Binding-site contacts:
Ligand atom O3 contacts residue CA1 of chain 1.J at 2.5 Å.
Ligand atom O3 contacts residue CA1 of chain 1.I at 2.5 Å.
Ligand atom C6 contacts residue ASP99 of chain 1.A at 3.6 Å.
Ligand atom C4 contacts residue CA1 of chain 1.J at 3.4 Å.
Ligand atom O3 contacts residue ASP104 of chain 1.A at 3.1 Å (salt-bridge).
Ligand atom O3 contacts residue ASP101 of chain 1.A at 2.9 Å (salt-bridge).
Ligand atom O4 contacts residue ASN21 of chain 1.A at 3.0 Å (h-bond).
Ligand atom O4 contacts residue GLY114 of chain 1.B at 2.6 Å (h-bond).
Ligand atom C2 contacts residue ASP96 of chain 1.A at 3.5 Å.
Ligand atom O4 contacts residue CA1 of chain 1.J at 2.5 Å.
Ligand atom O7 contacts residue ALA23 of chain 1.A at 3.4 Å.
Ligand atom C5 contacts residue ALA23 of chain 1.A at 3.8 Å (hydrophobic).
Ligand atom C3 contacts residue CA1 of chain 1.I at 3.4 Å.
Ligand atom O2 contacts residue SER97 of chain 1.A at 3.3 Å.
Ligand atom O5 contacts residue ALA23 of chain 1.A at 2.9 Å (h-bond).
Ligand atom O4 contacts residue ASP104 of chain 1.A at 3.8 Å.
Ligand atom O7 contacts residue SER22 of chain 1.A at 3.9 Å.
Ligand atom O2 contacts residue CA1 of chain 1.I at 2.5 Å.
Ligand atom C8 contacts residue ASP96 of chain 1.A at 3.4 Å.
Ligand atom O7 contacts residue GLY24 of chain 1.A at 3.2 Å (h-bond).
Ligand atom O3 contacts residue ASP99 of chain 1.A at 2.5 Å (salt-bridge).
Ligand atom O6 contacts residue ASP99 of chain 1.A at 3.5 Å.
Ligand atom C3 contacts residue CA1 of chain 1.J at 3.4 Å.
Ligand atom C2 contacts residue SER22 of chain 1.A at 3.6 Å.
Ligand atom N2 contacts residue ASP96 of chain 1.A at 3.7 Å.
Ligand atom C4 contacts residue GLY114 of chain 1.B at 3.5 Å.
Ligand atom C1 contacts residue SER22 of chain 1.A at 3.5 Å.
Ligand atom O2 contacts residue ASP99 of chain 1.A at 3.6 Å (salt-bridge).
Ligand atom O2 contacts residue ASP96 of chain 1.A at 2.6 Å (salt-bridge).
Ligand atom C2 contacts residue ASP104 of chain 1.A at 3.4 Å.
Ligand atom O4 contacts residue SER22 of chain 1.A at 3.4 Å.
Ligand atom O5 contacts residue SER22 of chain 1.A at 3.5 Å (h-bond).
Ligand atom O2 contacts residue GLU95 of chain 1.A at 3.6 Å (salt-bridge).
Ligand atom C6 contacts residue ALA23 of chain 1.A at 3.6 Å (hydrophobic).
Ligand atom C3 contacts residue ASP104 of chain 1.A at 3.8 Å.
Ligand atom C7 contacts residue ASP96 of chain 1.A at 3.9 Å.
Ligand atom C6 contacts residue GLY114 of chain 1.B at 3.6 Å.
Ligand atom C2 contacts residue CA1 of chain 1.I at 3.3 Å.
Ligand atom C3 contacts residue ASP99 of chain 1.A at 3.2 Å.
Ligand atom O2 contacts residue ASP104 of chain 1.A at 3.3 Å (salt-bridge).

A small-molecule ligand and the protein it binds are described below.
Small molecule (SMILES): CC(=O)N[C@H]1[C@H](O[C@@H]2[C@@H](O)[C@H](O)O[C@H](CO)[C@@H]2O)O[C@H](CO)[C@@H](O[C@@H]2O[C@H](CO)[C@H](O)[C@H](O)[C@H]2O)[C@@H]1O[C@@H]1O[C@@H](C)[C@@H](O)[C@@H](O)[C@@H]1O

Sequence of chain 1.A:
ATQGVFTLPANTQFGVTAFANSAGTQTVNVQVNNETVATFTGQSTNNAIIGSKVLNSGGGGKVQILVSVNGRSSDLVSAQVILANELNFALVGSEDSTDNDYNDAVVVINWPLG

Sequence of chain 1.B:
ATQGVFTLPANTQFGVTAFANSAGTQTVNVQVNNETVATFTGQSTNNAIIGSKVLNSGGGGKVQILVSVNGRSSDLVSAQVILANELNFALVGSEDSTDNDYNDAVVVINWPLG